Sequence of chain 1.A:
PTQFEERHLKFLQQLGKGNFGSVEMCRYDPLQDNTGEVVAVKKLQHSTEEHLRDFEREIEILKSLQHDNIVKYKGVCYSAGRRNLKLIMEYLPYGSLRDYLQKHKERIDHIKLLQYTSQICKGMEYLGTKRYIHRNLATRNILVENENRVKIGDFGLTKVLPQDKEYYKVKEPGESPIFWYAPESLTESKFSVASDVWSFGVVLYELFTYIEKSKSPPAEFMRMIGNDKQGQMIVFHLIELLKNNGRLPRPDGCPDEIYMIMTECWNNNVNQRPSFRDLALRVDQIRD

Binding-site contacts:
Ligand atom C26 contacts residue LEU19 of chain 1.A at 3.6 Å (hydrophobic).
Ligand atom C26 contacts residue GLY99 of chain 1.A at 3.5 Å.
Ligand atom C1 contacts residue VAL27 of chain 1.A at 3.5 Å (hydrophobic).
Ligand atom C25 contacts residue LEU19 of chain 1.A at 3.8 Å (hydrophobic).
Ligand atom C14 contacts residue GLY25 of chain 1.A at 3.3 Å.
Ligand atom C13 contacts residue LYS21 of chain 1.A at 3.7 Å.
Ligand atom C25 contacts residue GLY99 of chain 1.A at 3.4 Å.
Ligand atom C13 contacts residue GLY22 of chain 1.A at 3.5 Å.
Ligand atom C23 contacts residue LEU96 of chain 1.A at 3.1 Å (hydrophobic).
Ligand atom C17 contacts residue LEU96 of chain 1.A at 3.7 Å (hydrophobic).
Ligand atom C24 contacts residue LEU19 of chain 1.A at 3.8 Å (hydrophobic).
Ligand atom C5 contacts residue ASP158 of chain 1.A at 3.6 Å.
Ligand atom C33 contacts residue LEU19 of chain 1.A at 3.3 Å (hydrophobic).
Ligand atom C22 contacts residue GLY99 of chain 1.A at 3.6 Å.
Ligand atom C6 contacts residue VAL27 of chain 1.A at 3.3 Å (hydrophobic).
Ligand atom C17 contacts residue GLU94 of chain 1.A at 3.1 Å.
Ligand atom C6 contacts residue ASP158 of chain 1.A at 3.8 Å.
Ligand atom C3 contacts residue VAL27 of chain 1.A at 3.7 Å (hydrophobic).
Ligand atom C9 contacts residue ASP158 of chain 1.A at 3.6 Å.
Ligand atom C5 contacts residue VAL27 of chain 1.A at 3.7 Å (hydrophobic).
Ligand atom C19 contacts residue LEU19 of chain 1.A at 3.8 Å (hydrophobic).
Ligand atom C11 contacts residue ASP158 of chain 1.A at 3.3 Å.
Ligand atom C15 contacts residue ASP158 of chain 1.A at 3.5 Å.
Ligand atom C19 contacts residue LEU96 of chain 1.A at 3.7 Å (hydrophobic).
Ligand atom N21 contacts residue LEU96 of chain 1.A at 2.8 Å (h-bond).
Ligand atom C2 contacts residue VAL27 of chain 1.A at 3.6 Å (hydrophobic).
Ligand atom C16 contacts residue ALA44 of chain 1.A at 3.7 Å (hydrophobic).
Ligand atom C24 contacts residue GLY99 of chain 1.A at 3.4 Å.
Ligand atom C22 contacts residue LEU96 of chain 1.A at 3.3 Å (hydrophobic).
Ligand atom C23 contacts residue GLY99 of chain 1.A at 3.5 Å.
Ligand atom N21 contacts residue TYR95 of chain 1.A at 3.7 Å.
Ligand atom N8 contacts residue VAL27 of chain 1.A at 3.6 Å.
Ligand atom N18 contacts residue LEU96 of chain 1.A at 3.1 Å (h-bond).
Ligand atom C17 contacts residue ALA44 of chain 1.A at 3.5 Å (hydrophobic).
Ligand atom C23 contacts residue TYR95 of chain 1.A at 3.5 Å (hydrophobic).
Ligand atom C27 contacts residue GLY99 of chain 1.A at 3.6 Å.
Ligand atom O10 contacts residue ARG144 of chain 1.A at 3.7 Å.
Ligand atom N8 contacts residue ASP158 of chain 1.A at 2.9 Å (salt-bridge).
Ligand atom N20 contacts residue LEU147 of chain 1.A at 3.5 Å.
Ligand atom N12 contacts residue ARG144 of chain 1.A at 3.8 Å.

This small molecule binds to this protein.
Small molecule (SMILES): O=C(Nc1ccc(-c2ccnc(Nc3ccc(N4CCOCC4)cc3)n2)cc1)[C@H]1CCCN1